Binding-site contacts:
Ligand atom C2' contacts residue TTP1 of chain 1.N at 3.5 Å.
Ligand atom C4 contacts residue TTP1 of chain 1.N at 3.6 Å.
Ligand atom C2 contacts residue TTP1 of chain 1.N at 3.8 Å.
Ligand atom OP2 contacts residue ARG606 of chain 1.E at 2.7 Å (salt-bridge).
Ligand atom C5' contacts residue LYS592 of chain 1.E at 3.8 Å.
Ligand atom C1' contacts residue LYS592 of chain 1.E at 4.0 Å.
Ligand atom C5 contacts residue TTP1 of chain 1.N at 3.6 Å.
Ligand atom C4' contacts residue ASP540 of chain 1.E at 3.6 Å.
Ligand atom O3' contacts residue MG1 of chain 1.M at 2.5 Å.
Ligand atom O3' contacts residue TTP1 of chain 1.N at 3.3 Å (h-bond).
Ligand atom O5' contacts residue ASP540 of chain 1.E at 3.3 Å (salt-bridge).
Ligand atom P contacts residue ARG606 of chain 1.E at 3.9 Å.
Ligand atom O4' contacts residue ASP540 of chain 1.E at 3.5 Å (salt-bridge).
Ligand atom OP2 contacts residue LYS609 of chain 1.E at 3.6 Å (salt-bridge).
Ligand atom OP1 contacts residue GLY607 of chain 1.E at 2.9 Å (h-bond).
Ligand atom OP1 contacts residue ARG606 of chain 1.E at 3.4 Å.
Ligand atom O2 contacts residue LYS592 of chain 1.E at 2.8 Å (salt-bridge).
Ligand atom N1 contacts residue TTP1 of chain 1.N at 4.1 Å.
Ligand atom P contacts residue TYR594 of chain 1.E at 3.8 Å.
Ligand atom OP1 contacts residue LYS609 of chain 1.E at 2.3 Å (salt-bridge).
Ligand atom C3' contacts residue MG1 of chain 1.M at 3.7 Å.
Ligand atom C2' contacts residue THR541 of chain 1.E at 3.8 Å.
Ligand atom C5' contacts residue ASP540 of chain 1.E at 4.1 Å.
Ligand atom O3' contacts residue ASP542 of chain 1.E at 3.0 Å (salt-bridge).
Ligand atom N3 contacts residue TTP1 of chain 1.N at 3.7 Å.
Ligand atom O2 contacts residue TTP1 of chain 1.N at 4.0 Å.
Ligand atom O3' contacts residue LYS609 of chain 1.E at 4.1 Å.
Ligand atom P contacts residue GLY607 of chain 1.E at 4.0 Å.
Ligand atom C7 contacts residue TTP1 of chain 1.N at 3.8 Å.
Ligand atom C4' contacts residue LYS592 of chain 1.E at 3.9 Å.
Ligand atom C3' contacts residue TTP1 of chain 1.N at 3.4 Å.
Ligand atom C2 contacts residue LYS592 of chain 1.E at 4.0 Å.
Ligand atom OP1 contacts residue TYR594 of chain 1.E at 2.5 Å (h-bond).
Ligand atom O4 contacts residue TTP1 of chain 1.N at 3.6 Å (h-bond).
Ligand atom C5' contacts residue GLY607 of chain 1.E at 3.7 Å.
Ligand atom C6 contacts residue TTP1 of chain 1.N at 4.0 Å.
Ligand atom O4' contacts residue LYS592 of chain 1.E at 3.8 Å.
Ligand atom P contacts residue LYS609 of chain 1.E at 3.3 Å.
Ligand atom O3' contacts residue ASP540 of chain 1.E at 3.5 Å (salt-bridge).
Ligand atom C5' contacts residue ARG612 of chain 1.E at 3.8 Å.

Sequence of chain 1.E:
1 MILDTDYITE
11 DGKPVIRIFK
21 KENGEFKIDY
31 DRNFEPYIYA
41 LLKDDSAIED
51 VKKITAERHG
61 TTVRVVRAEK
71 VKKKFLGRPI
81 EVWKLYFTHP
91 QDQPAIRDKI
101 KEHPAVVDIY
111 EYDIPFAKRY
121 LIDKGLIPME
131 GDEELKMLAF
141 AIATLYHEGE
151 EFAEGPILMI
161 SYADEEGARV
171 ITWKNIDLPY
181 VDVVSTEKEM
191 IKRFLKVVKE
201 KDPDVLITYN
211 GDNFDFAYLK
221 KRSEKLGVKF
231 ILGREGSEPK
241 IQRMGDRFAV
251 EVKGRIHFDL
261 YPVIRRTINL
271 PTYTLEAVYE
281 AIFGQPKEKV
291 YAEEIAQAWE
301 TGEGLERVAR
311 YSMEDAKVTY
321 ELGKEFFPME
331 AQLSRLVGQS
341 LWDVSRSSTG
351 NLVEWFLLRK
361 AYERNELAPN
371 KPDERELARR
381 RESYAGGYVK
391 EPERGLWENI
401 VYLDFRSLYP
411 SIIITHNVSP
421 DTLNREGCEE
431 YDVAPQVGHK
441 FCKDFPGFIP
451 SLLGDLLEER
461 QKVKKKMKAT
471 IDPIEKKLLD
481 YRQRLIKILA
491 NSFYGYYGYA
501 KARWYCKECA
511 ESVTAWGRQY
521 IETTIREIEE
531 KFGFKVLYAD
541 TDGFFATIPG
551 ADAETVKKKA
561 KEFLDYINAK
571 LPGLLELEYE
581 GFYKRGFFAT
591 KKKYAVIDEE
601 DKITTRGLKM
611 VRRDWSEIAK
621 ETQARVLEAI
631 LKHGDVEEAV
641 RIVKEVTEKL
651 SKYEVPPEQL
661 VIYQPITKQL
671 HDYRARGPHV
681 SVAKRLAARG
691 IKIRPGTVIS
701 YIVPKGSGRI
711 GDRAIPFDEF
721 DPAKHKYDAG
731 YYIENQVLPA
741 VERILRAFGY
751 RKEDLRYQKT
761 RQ

A protein and the small-molecule ligand that binds it are described below.
Small molecule (SMILES): Cc1cn([C@H]2C[C@H](O[P](=O)(O)OC[C@H]3O[C@@H](n4cc(C)c(=O)[nH]c4=O)C[C@@H]3O)[C@@H](CO[P](=O)(O)O[C@H]3C[C@H](n4cnc5c(N)ncnc54)O[C@@H]3CO[P](=O)(O)O[C@H]3C[C@H](n4ccc(N)nc4=O)O[C@@H]3CO[P](=O)(O)O[C@H]3C[C@H](n4cnc5c(=O)nc(N)[nH]c54)O[C@@H]3CO[P](=O)(O)O[C@H]3C[C@H](n4ccc(N)nc4=O)O[C@@H]3COP(=O)=O)O2)c(=O)[nH]c1=O